The small molecule below binds the protein below.
Small molecule (SMILES): CC(=O)N[C@H]1[C@H](O[C@H]2[C@@H](O)[C@@H](CO)OC[C@@H]2NC(C)=O)O[C@H](CO)[C@H](O)[C@@H]1O

Sequence of chain 1.A:
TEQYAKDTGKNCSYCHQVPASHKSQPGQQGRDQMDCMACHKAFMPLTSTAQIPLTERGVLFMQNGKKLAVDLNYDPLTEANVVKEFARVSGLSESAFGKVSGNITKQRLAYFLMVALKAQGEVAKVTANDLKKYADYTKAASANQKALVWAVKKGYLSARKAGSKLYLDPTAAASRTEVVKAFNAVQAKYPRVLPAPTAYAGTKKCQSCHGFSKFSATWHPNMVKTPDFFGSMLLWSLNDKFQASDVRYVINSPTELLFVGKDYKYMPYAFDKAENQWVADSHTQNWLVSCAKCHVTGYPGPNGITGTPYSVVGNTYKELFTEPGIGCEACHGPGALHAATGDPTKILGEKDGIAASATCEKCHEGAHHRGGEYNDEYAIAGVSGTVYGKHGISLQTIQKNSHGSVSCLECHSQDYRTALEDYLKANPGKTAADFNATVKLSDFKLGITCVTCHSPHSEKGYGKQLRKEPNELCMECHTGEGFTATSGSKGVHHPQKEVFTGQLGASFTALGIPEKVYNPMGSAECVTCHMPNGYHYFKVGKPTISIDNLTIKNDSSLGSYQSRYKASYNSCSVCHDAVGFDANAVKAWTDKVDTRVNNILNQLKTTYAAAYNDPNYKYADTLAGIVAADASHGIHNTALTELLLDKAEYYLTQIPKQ

Binding-site contacts:
Ligand atom O4 contacts residue TYR340 of chain 1.A at 4.0 Å.
Ligand atom C3 contacts residue TYR340 of chain 1.A at 3.8 Å (hydrophobic).
Ligand atom O4 contacts residue VAL312 of chain 1.A at 4.3 Å.
Ligand atom O5 contacts residue VAL312 of chain 1.A at 3.9 Å.
Ligand atom C6 contacts residue VAL312 of chain 1.A at 4.2 Å (hydrophobic).
Ligand atom O6 contacts residue TYR333 of chain 1.A at 3.5 Å (h-bond).
Ligand atom C4 contacts residue TYR340 of chain 1.A at 4.0 Å (hydrophobic).
Ligand atom C5 contacts residue TYR340 of chain 1.A at 3.5 Å (hydrophobic).
Ligand atom C7 contacts residue TYR340 of chain 1.A at 3.4 Å (hydrophobic).
Ligand atom C8 contacts residue TYR340 of chain 1.A at 4.1 Å (hydrophobic).
Ligand atom N2 contacts residue TYR340 of chain 1.A at 3.2 Å (h-bond).
Ligand atom C1 contacts residue TYR340 of chain 1.A at 1.4 Å (hydrophobic).
Ligand atom C2 contacts residue TYR340 of chain 1.A at 2.5 Å (hydrophobic).
Ligand atom C8 contacts residue ASN338 of chain 1.A at 3.5 Å.
Ligand atom O5 contacts residue TYR340 of chain 1.A at 2.2 Å (h-bond).
Ligand atom O7 contacts residue TYR340 of chain 1.A at 3.6 Å (h-bond).
Ligand atom C6 contacts residue TYR333 of chain 1.A at 4.1 Å (hydrophobic).
Ligand atom O6 contacts residue VAL335 of chain 1.A at 4.1 Å.
Ligand atom C8 contacts residue LYS288 of chain 1.A at 3.6 Å.